Sequence of chain 2.A:
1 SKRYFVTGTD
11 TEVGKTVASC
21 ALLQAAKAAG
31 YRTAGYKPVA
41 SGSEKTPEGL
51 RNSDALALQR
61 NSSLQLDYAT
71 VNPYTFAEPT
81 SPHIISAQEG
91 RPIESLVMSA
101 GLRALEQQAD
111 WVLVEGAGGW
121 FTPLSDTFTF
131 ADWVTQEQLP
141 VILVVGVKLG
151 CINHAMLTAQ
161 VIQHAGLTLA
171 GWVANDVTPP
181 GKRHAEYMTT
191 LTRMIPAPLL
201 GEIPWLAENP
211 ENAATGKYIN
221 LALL

This small molecule binds to this protein.
Small molecule (SMILES): C[C@H](N)[C@H](N)CCCCCC(=O)O

Sequence of chain 1.A:
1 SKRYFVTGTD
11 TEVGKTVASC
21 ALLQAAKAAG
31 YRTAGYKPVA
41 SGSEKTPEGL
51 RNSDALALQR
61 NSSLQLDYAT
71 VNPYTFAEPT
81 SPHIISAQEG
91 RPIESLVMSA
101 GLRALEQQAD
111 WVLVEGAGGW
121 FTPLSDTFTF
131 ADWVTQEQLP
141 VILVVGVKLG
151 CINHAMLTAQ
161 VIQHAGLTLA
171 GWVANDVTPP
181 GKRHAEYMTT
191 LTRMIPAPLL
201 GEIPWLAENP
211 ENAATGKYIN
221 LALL

Binding-site contacts:
Ligand atom C3 contacts residue TYR187 of chain 1.A at 3.6 Å (hydrophobic).
Ligand atom C3 contacts residue GLY150 of chain 1.A at 3.7 Å.
Ligand atom O1 contacts residue ILE152 of chain 1.A at 3.5 Å (h-bond).
Ligand atom C1 contacts residue TYR187 of chain 1.A at 3.6 Å (hydrophobic).
Ligand atom C5 contacts residue THR11 of chain 2.A at 3.9 Å.
Ligand atom C5 contacts residue LEU149 of chain 1.A at 4.1 Å (hydrophobic).
Ligand atom C7 contacts residue SER41 of chain 2.A at 3.3 Å.
Ligand atom N8 contacts residue ATP1 of chain 2.D at 2.8 Å (h-bond).
Ligand atom C1 contacts residue ASN153 of chain 1.A at 3.9 Å.
Ligand atom C2 contacts residue SER81 of chain 2.A at 4.0 Å.
Ligand atom C8 contacts residue ATP1 of chain 2.D at 4.0 Å.
Ligand atom O2 contacts residue CYS151 of chain 1.A at 3.5 Å (h-bond).
Ligand atom C2 contacts residue THR122 of chain 2.A at 3.8 Å.
Ligand atom C1 contacts residue CYS151 of chain 1.A at 4.1 Å (hydrophobic).
Ligand atom O1 contacts residue ASN153 of chain 1.A at 2.9 Å (h-bond).
Ligand atom C6 contacts residue GLY118 of chain 2.A at 3.5 Å.
Ligand atom C5 contacts residue GLY118 of chain 2.A at 4.1 Å.
Ligand atom C1 contacts residue ILE152 of chain 1.A at 3.7 Å (hydrophobic).
Ligand atom O1 contacts residue CYS151 of chain 1.A at 4.0 Å.
Ligand atom C4 contacts residue THR122 of chain 2.A at 4.0 Å.
Ligand atom N8 contacts residue GLU12 of chain 2.A at 3.9 Å.
Ligand atom C9 contacts residue SER41 of chain 2.A at 4.0 Å.
Ligand atom O2 contacts residue LEU149 of chain 1.A at 4.1 Å.
Ligand atom C8 contacts residue LEU149 of chain 1.A at 3.7 Å (hydrophobic).
Ligand atom C6 contacts residue THR11 of chain 2.A at 3.7 Å.
Ligand atom O2 contacts residue TYR187 of chain 1.A at 2.8 Å (h-bond).
Ligand atom C8 contacts residue THR11 of chain 2.A at 3.6 Å.
Ligand atom N7 contacts residue SER41 of chain 2.A at 3.4 Å (h-bond).
Ligand atom C2 contacts residue TYR187 of chain 1.A at 3.6 Å (hydrophobic).
Ligand atom N7 contacts residue ATP1 of chain 2.D at 3.5 Å (h-bond).
Ligand atom C9 contacts residue LEU149 of chain 1.A at 3.6 Å (hydrophobic).
Ligand atom C6 contacts residue ATP1 of chain 2.D at 4.0 Å.
Ligand atom C4 contacts residue GLY118 of chain 2.A at 3.8 Å.
Ligand atom O2 contacts residue ILE152 of chain 1.A at 3.3 Å (h-bond).
Ligand atom C9 contacts residue THR80 of chain 2.A at 3.9 Å.
Ligand atom C1 contacts residue GLY150 of chain 1.A at 3.4 Å.
Ligand atom C9 contacts residue PRO79 of chain 2.A at 3.4 Å (hydrophobic).
Ligand atom O1 contacts residue GLY150 of chain 1.A at 3.4 Å (h-bond).
Ligand atom O2 contacts residue GLY150 of chain 1.A at 2.9 Å (h-bond).
Ligand atom N8 contacts residue THR11 of chain 2.A at 3.3 Å (h-bond).